Sequence of chain 1.G:
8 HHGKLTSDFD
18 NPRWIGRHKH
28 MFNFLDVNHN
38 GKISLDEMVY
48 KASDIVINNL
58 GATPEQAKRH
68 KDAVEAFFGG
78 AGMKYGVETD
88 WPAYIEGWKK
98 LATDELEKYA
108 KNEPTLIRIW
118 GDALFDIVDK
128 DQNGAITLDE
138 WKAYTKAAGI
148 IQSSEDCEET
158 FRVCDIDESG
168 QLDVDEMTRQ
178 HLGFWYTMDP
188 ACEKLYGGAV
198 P

A small-molecule ligand and the protein it binds are described below.
Small molecule (SMILES): O=C1c2cc(-c3ccc(O)cc3)cc(Cc3ccccc3)c2C[C@]1(CO)Cc1ccc(O)cc1

Binding-site contacts:
Ligand atom C08 contacts residue GLY118 of chain 1.G at 3.5 Å.
Ligand atom C07 contacts residue HIS178 of chain 1.G at 3.5 Å.
Ligand atom C29 contacts residue MET28 of chain 1.G at 3.6 Å (hydrophobic).
Ligand atom C19 contacts residue ALA49 of chain 1.G at 3.5 Å (hydrophobic).
Ligand atom C08 contacts residue HIS178 of chain 1.G at 3.4 Å.
Ligand atom C13 contacts residue TYR141 of chain 1.G at 3.5 Å (hydrophobic).
Ligand atom C29 contacts residue HIS25 of chain 1.G at 3.4 Å.
Ligand atom C09 contacts residue PHE122 of chain 1.G at 3.4 Å (hydrophobic).
Ligand atom O03 contacts residue TRP95 of chain 1.G at 3.0 Å (h-bond).
Ligand atom C22 contacts residue MET28 of chain 1.G at 3.6 Å (hydrophobic).
Ligand atom C28 contacts residue TRP95 of chain 1.G at 3.4 Å (hydrophobic).
Ligand atom C07 contacts residue GLY118 of chain 1.G at 3.5 Å.
Ligand atom C29 contacts residue TRP95 of chain 1.G at 3.4 Å (hydrophobic).
Ligand atom C18 contacts residue ALA49 of chain 1.G at 3.7 Å (hydrophobic).
Ligand atom O02 contacts residue GLY118 of chain 1.G at 3.5 Å.
Ligand atom O04 contacts residue TYR193 of chain 1.G at 2.8 Å (h-bond).
Ligand atom C12 contacts residue TRP117 of chain 1.G at 3.5 Å (hydrophobic).
Ligand atom C06 contacts residue HIS178 of chain 1.G at 3.7 Å.
Ligand atom C07 contacts residue ILE114 of chain 1.G at 3.6 Å (hydrophobic).
Ligand atom C21 contacts residue PHE75 of chain 1.G at 3.7 Å (hydrophobic).
Ligand atom C28 contacts residue MET28 of chain 1.G at 3.4 Å (hydrophobic).
Ligand atom C27 contacts residue TYR91 of chain 1.G at 3.0 Å (hydrophobic).
Ligand atom C26 contacts residue MET28 of chain 1.G at 3.7 Å (hydrophobic).
Ligand atom O03 contacts residue MET28 of chain 1.G at 3.6 Å.
Ligand atom C25 contacts residue MET28 of chain 1.G at 3.5 Å (hydrophobic).
Ligand atom C09 contacts residue HIS178 of chain 1.G at 3.5 Å.
Ligand atom O01 contacts residue HIS178 of chain 1.G at 3.0 Å.
Ligand atom O01 contacts residue TYR193 of chain 1.G at 3.6 Å.
Ligand atom O04 contacts residue ILE147 of chain 1.G at 3.5 Å.
Ligand atom C28 contacts residue HIS25 of chain 1.G at 3.6 Å.
Ligand atom C04 contacts residue LEU121 of chain 1.G at 3.6 Å (hydrophobic).
Ligand atom O03 contacts residue TYR91 of chain 1.G at 2.3 Å (h-bond).
Ligand atom C20 contacts residue LYS48 of chain 1.G at 3.6 Å.
Ligand atom C03 contacts residue TYR193 of chain 1.G at 3.6 Å (hydrophobic).
Ligand atom O03 contacts residue HIS25 of chain 1.G at 3.0 Å (h-bond).
Ligand atom C19 contacts residue MET45 of chain 1.G at 3.5 Å (hydrophobic).
Ligand atom C21 contacts residue LEU32 of chain 1.G at 3.6 Å (hydrophobic).
Ligand atom C17 contacts residue TYR141 of chain 1.G at 3.5 Å (hydrophobic).
Ligand atom C28 contacts residue TYR91 of chain 1.G at 3.1 Å (hydrophobic).
Ligand atom C30 contacts residue TRP182 of chain 1.G at 3.6 Å (hydrophobic).